This protein binds this small molecule.
Small molecule (SMILES): CC(C)C[C@H](NC(=O)[C@H](Cc1c[nH]c2ccccc12)NC(=O)CCN)C(=O)N[C@@H](C)C(=O)N[C@@H](Cc1ccc(O)cc1)C(=O)N1CCC[C@H]1C(=O)N[C@@H](CC(=O)O)C(=O)N[C@@H](CO)C(=O)N[C@H](C(=O)N1CCC[C@H]1C(=O)N[C@@H](Cc1ccc(O)cc1)C(=O)N[C@@H](CCCNC(N)=[NH2+])C(=O)N1CCC[C@H]1C(=O)N[C@@H](CCCC[NH3+])C(=O)O)C(C)C

Binding-site contacts:
Ligand atom CA contacts residue GLN36 of chain 1.A at 3.3 Å.
Ligand atom N contacts residue PHE136 of chain 1.A at 3.4 Å.
Ligand atom N contacts residue LEU34 of chain 1.A at 2.9 Å (h-bond).
Ligand atom CG contacts residue PHE88 of chain 1.A at 3.7 Å (hydrophobic).
Ligand atom CG contacts residue ARG139 of chain 1.A at 3.5 Å.
Ligand atom CB contacts residue ASN37 of chain 1.A at 3.6 Å.
Ligand atom O contacts residue PHE136 of chain 1.A at 3.7 Å.
Ligand atom CB contacts residue MET46 of chain 1.A at 3.4 Å (hydrophobic).
Ligand atom CD contacts residue PHE136 of chain 1.A at 3.3 Å (hydrophobic).
Ligand atom CA contacts residue LEU34 of chain 1.A at 3.5 Å (hydrophobic).
Ligand atom O contacts residue ASN37 of chain 1.A at 3.6 Å (h-bond).
Ligand atom CB contacts residue VAL169 of chain 1.A at 3.4 Å (hydrophobic).
Ligand atom CA contacts residue CYS168 of chain 1.A at 3.6 Å (hydrophobic).
Ligand atom CD2 contacts residue TYR45 of chain 1.A at 3.5 Å (hydrophobic).
Ligand atom C contacts residue MET35 of chain 1.A at 3.5 Å (hydrophobic).
Ligand atom O contacts residue CYS50 of chain 1.A at 3.5 Å.
Ligand atom CA contacts residue PHE136 of chain 1.A at 3.6 Å (hydrophobic).
Ligand atom CZ2 contacts residue PRO89 of chain 1.A at 3.5 Å (hydrophobic).
Ligand atom CD contacts residue VAL141 of chain 1.A at 3.3 Å (hydrophobic).
Ligand atom CG contacts residue PHE136 of chain 1.A at 3.6 Å (hydrophobic).
Ligand atom CG contacts residue GLY19 of chain 1.A at 3.4 Å.
Ligand atom O contacts residue GLN36 of chain 1.A at 2.9 Å (h-bond).
Ligand atom CG contacts residue VAL141 of chain 1.A at 3.5 Å (hydrophobic).
Ligand atom CB contacts residue GLU20 of chain 1.A at 3.6 Å.
Ligand atom C contacts residue PHE136 of chain 1.A at 3.6 Å (hydrophobic).
Ligand atom O contacts residue LEU34 of chain 1.A at 3.4 Å (h-bond).
Ligand atom N contacts residue MET35 of chain 1.A at 3.6 Å.
Ligand atom CB contacts residue MET39 of chain 1.A at 3.7 Å (hydrophobic).
Ligand atom O contacts residue PHE136 of chain 1.A at 3.7 Å.
Ligand atom O contacts residue ASN37 of chain 1.A at 2.8 Å (h-bond).
Ligand atom CD1 contacts residue PHE88 of chain 1.A at 3.7 Å (hydrophobic).
Ligand atom O contacts residue ARG83 of chain 1.A at 3.0 Å (salt-bridge).
Ligand atom CG contacts residue GLU20 of chain 1.A at 3.6 Å.
Ligand atom C contacts residue GLN36 of chain 1.A at 3.6 Å.
Ligand atom CG contacts residue MET46 of chain 1.A at 3.5 Å (hydrophobic).
Ligand atom CE2 contacts residue TYR45 of chain 1.A at 3.5 Å (hydrophobic).
Ligand atom OD2 contacts residue ARG139 of chain 1.A at 2.8 Å (salt-bridge).
Ligand atom O contacts residue MET35 of chain 1.A at 3.2 Å.
Ligand atom OD1 contacts residue ARG139 of chain 1.A at 2.9 Å (salt-bridge).
Ligand atom N contacts residue GLN36 of chain 1.A at 3.0 Å (h-bond).

Sequence of chain 1.A:
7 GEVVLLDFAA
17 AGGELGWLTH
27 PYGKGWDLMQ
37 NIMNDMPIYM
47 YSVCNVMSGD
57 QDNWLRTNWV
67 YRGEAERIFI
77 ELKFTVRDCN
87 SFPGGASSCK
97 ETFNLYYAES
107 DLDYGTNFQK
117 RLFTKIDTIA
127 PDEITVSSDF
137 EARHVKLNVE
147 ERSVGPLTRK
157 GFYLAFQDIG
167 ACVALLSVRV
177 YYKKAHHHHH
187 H